A small-molecule ligand and the protein it binds are described below.
Small molecule (SMILES): CC(=O)N[C@@H]1[C@@H](O)[C@H](O)[C@@H](CO)O[C@H]1O

Sequence of chain 3.A:
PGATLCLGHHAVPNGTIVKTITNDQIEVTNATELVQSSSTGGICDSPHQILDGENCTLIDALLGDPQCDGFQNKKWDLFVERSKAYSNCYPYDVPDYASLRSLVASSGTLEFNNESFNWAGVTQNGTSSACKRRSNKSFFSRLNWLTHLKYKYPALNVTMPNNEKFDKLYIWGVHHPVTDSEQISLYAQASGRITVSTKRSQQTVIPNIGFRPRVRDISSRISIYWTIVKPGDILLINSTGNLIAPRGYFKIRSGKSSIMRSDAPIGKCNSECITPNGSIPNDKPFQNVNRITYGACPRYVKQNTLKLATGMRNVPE

Binding-site contacts:
Ligand atom C5 contacts residue ASN16 of chain 3.A at 3.7 Å.
Ligand atom C8 contacts residue ASN16 of chain 3.A at 4.1 Å.
Ligand atom C7 contacts residue ASN16 of chain 3.A at 3.4 Å.
Ligand atom O4 contacts residue NAG1 of chain 3.D at 4.0 Å.
Ligand atom O3 contacts residue NAG1 of chain 3.D at 4.4 Å.
Ligand atom C2 contacts residue ASN16 of chain 3.A at 2.4 Å.
Ligand atom C3 contacts residue ASN16 of chain 3.A at 3.8 Å.
Ligand atom O5 contacts residue ASN16 of chain 3.A at 2.5 Å (h-bond).
Ligand atom C4 contacts residue ASN16 of chain 3.A at 4.2 Å.
Ligand atom O7 contacts residue ASN16 of chain 3.A at 3.7 Å.
Ligand atom N2 contacts residue ASN16 of chain 3.A at 2.6 Å (h-bond).
Ligand atom C1 contacts residue ASN16 of chain 3.A at 1.5 Å.
Ligand atom C3 contacts residue NAG1 of chain 3.D at 4.1 Å.
Ligand atom O7 contacts residue THR18 of chain 3.A at 3.6 Å (h-bond).